Sequence of chain 1.A:
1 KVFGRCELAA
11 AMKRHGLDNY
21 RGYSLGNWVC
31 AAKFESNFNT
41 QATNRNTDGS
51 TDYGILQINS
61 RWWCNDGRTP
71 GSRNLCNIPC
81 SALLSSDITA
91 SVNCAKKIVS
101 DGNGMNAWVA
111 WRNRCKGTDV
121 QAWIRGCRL

A protein and the small-molecule ligand that binds it are described below.
Small molecule (SMILES): CC(=O)N[C@@H]1[C@@H](O)[C@H](O[C@@H]2O[C@H](CO)[C@@H](O[C@@H]3O[C@H](CO)[C@@H](O)[C@H](O)[C@H]3NC(C)=O)[C@H](O)[C@H]2NC(C)=O)[C@@H](CO)O[C@H]1O

Binding-site contacts:
Ligand atom O7 contacts residue ILE58 of chain 1.A at 3.8 Å.
Ligand atom C5 contacts residue TRP62 of chain 1.A at 4.0 Å (hydrophobic).
Ligand atom O7 contacts residue ASN59 of chain 1.A at 3.0 Å (h-bond).
Ligand atom C6 contacts residue TRP62 of chain 1.A at 4.1 Å (hydrophobic).
Ligand atom C7 contacts residue TRP63 of chain 1.A at 4.0 Å (hydrophobic).
Ligand atom C8 contacts residue ILE98 of chain 1.A at 4.1 Å (hydrophobic).
Ligand atom C8 contacts residue ALA107 of chain 1.A at 4.0 Å (hydrophobic).
Ligand atom O7 contacts residue TRP63 of chain 1.A at 3.2 Å.
Ligand atom O1 contacts residue ASN59 of chain 1.A at 3.6 Å.
Ligand atom C8 contacts residue ARG73 of chain 1.A at 4.0 Å.
Ligand atom O3 contacts residue ASN103 of chain 1.A at 3.8 Å.
Ligand atom N2 contacts residue ALA107 of chain 1.A at 3.0 Å (h-bond).
Ligand atom O7 contacts residue GLN57 of chain 1.A at 4.1 Å.
Ligand atom C8 contacts residue GLN57 of chain 1.A at 3.9 Å.
Ligand atom C8 contacts residue ASP101 of chain 1.A at 3.9 Å.
Ligand atom O3 contacts residue ALA107 of chain 1.A at 4.1 Å.
Ligand atom O4 contacts residue ASP101 of chain 1.A at 3.9 Å.
Ligand atom C7 contacts residue ASP101 of chain 1.A at 3.8 Å.
Ligand atom O6 contacts residue TRP63 of chain 1.A at 3.6 Å.
Ligand atom C4 contacts residue TRP62 of chain 1.A at 4.0 Å (hydrophobic).
Ligand atom N2 contacts residue ASP101 of chain 1.A at 2.9 Å (salt-bridge).
Ligand atom C1 contacts residue TRP62 of chain 1.A at 4.1 Å (hydrophobic).
Ligand atom C8 contacts residue LEU75 of chain 1.A at 3.8 Å (hydrophobic).
Ligand atom C7 contacts residue ASN59 of chain 1.A at 4.1 Å.
Ligand atom C8 contacts residue TRP108 of chain 1.A at 3.2 Å (hydrophobic).
Ligand atom O3 contacts residue TRP63 of chain 1.A at 3.2 Å (h-bond).
Ligand atom O6 contacts residue ASP101 of chain 1.A at 2.2 Å (salt-bridge).
Ligand atom C3 contacts residue ALA107 of chain 1.A at 3.8 Å (hydrophobic).
Ligand atom O6 contacts residue TRP62 of chain 1.A at 2.9 Å (h-bond).
Ligand atom C5 contacts residue ASP101 of chain 1.A at 4.0 Å.
Ligand atom C7 contacts residue ALA107 of chain 1.A at 4.0 Å (hydrophobic).
Ligand atom C6 contacts residue TRP63 of chain 1.A at 3.5 Å (hydrophobic).
Ligand atom C1 contacts residue ASP101 of chain 1.A at 3.5 Å.
Ligand atom C6 contacts residue ASP101 of chain 1.A at 3.1 Å.
Ligand atom C2 contacts residue ALA107 of chain 1.A at 3.7 Å (hydrophobic).
Ligand atom C1 contacts residue ALA107 of chain 1.A at 3.9 Å (hydrophobic).
Ligand atom O6 contacts residue ASN103 of chain 1.A at 3.2 Å (h-bond).
Ligand atom O1 contacts residue ASP52 of chain 1.A at 4.0 Å.
Ligand atom C3 contacts residue ASP101 of chain 1.A at 3.8 Å.
Ligand atom C2 contacts residue ASP101 of chain 1.A at 3.6 Å.